This small molecule binds to this protein.
Small molecule (SMILES): [H]/N=C1\N[C@](CCC2CCCCC2)(C[C@H]2CCC[C@@H](NC(=O)c3ccncc3)C2)C(=O)N1C

Binding-site contacts:
Ligand atom C25 contacts residue THR252 of chain 1.A at 3.4 Å.
Ligand atom C23 contacts residue LYS128 of chain 1.A at 3.7 Å.
Ligand atom C30 contacts residue PHE129 of chain 1.A at 3.3 Å (hydrophobic).
Ligand atom N21 contacts residue GLY55 of chain 1.A at 3.9 Å.
Ligand atom C19 contacts residue VAL90 of chain 1.A at 3.6 Å (hydrophobic).
Ligand atom N32 contacts residue LYS128 of chain 1.A at 3.8 Å.
Ligand atom C28 contacts residue LYS128 of chain 1.A at 3.8 Å.
Ligand atom N21 contacts residue ASP249 of chain 1.A at 2.8 Å (salt-bridge).
Ligand atom C17 contacts residue ILE147 of chain 1.A at 3.9 Å (hydrophobic).
Ligand atom C30 contacts residue ILE131 of chain 1.A at 3.5 Å (hydrophobic).
Ligand atom C10 contacts residue SER56 of chain 1.A at 3.8 Å.
Ligand atom C30 contacts residue LYS128 of chain 1.A at 3.4 Å.
Ligand atom C9 contacts residue GLY55 of chain 1.A at 3.9 Å.
Ligand atom C13 contacts residue PHE129 of chain 1.A at 3.6 Å (hydrophobic).
Ligand atom C4 contacts residue ASP249 of chain 1.A at 3.8 Å.
Ligand atom C20 contacts residue VAL90 of chain 1.A at 4.0 Å (hydrophobic).
Ligand atom C15 contacts residue ASP53 of chain 1.A at 3.9 Å.
Ligand atom C2 contacts residue ASP53 of chain 1.A at 4.0 Å.
Ligand atom C13 contacts residue TRP136 of chain 1.A at 3.8 Å (hydrophobic).
Ligand atom C27 contacts residue LYS128 of chain 1.A at 3.3 Å.
Ligand atom N21 contacts residue GLY251 of chain 1.A at 3.6 Å.
Ligand atom C16 contacts residue GLY55 of chain 1.A at 3.4 Å.
Ligand atom C29 contacts residue LYS128 of chain 1.A at 3.8 Å.
Ligand atom N3 contacts residue ASP53 of chain 1.A at 2.8 Å (salt-bridge).
Ligand atom O6 contacts residue TYR92 of chain 1.A at 3.5 Å.
Ligand atom C11 contacts residue TYR92 of chain 1.A at 3.9 Å (hydrophobic).
Ligand atom C30 contacts residue PHE130 of chain 1.A at 3.7 Å (hydrophobic).
Ligand atom C9 contacts residue SER56 of chain 1.A at 4.0 Å.
Ligand atom C31 contacts residue ILE131 of chain 1.A at 3.9 Å (hydrophobic).
Ligand atom N21 contacts residue ASP53 of chain 1.A at 2.8 Å (salt-bridge).
Ligand atom N22 contacts residue PHE129 of chain 1.A at 3.1 Å (h-bond).
Ligand atom C17 contacts residue TYR219 of chain 1.A at 3.9 Å (hydrophobic).
Ligand atom C18 contacts residue ARG149 of chain 1.A at 3.5 Å.
Ligand atom N22 contacts residue LYS128 of chain 1.A at 3.8 Å.
Ligand atom C25 contacts residue ASP249 of chain 1.A at 3.5 Å.
Ligand atom C31 contacts residue LYS128 of chain 1.A at 3.6 Å.
Ligand atom C31 contacts residue PHE130 of chain 1.A at 3.3 Å (hydrophobic).
Ligand atom C19 contacts residue ARG149 of chain 1.A at 3.9 Å.
Ligand atom C4 contacts residue ASP53 of chain 1.A at 3.5 Å.
Ligand atom C12 contacts residue PHE129 of chain 1.A at 3.8 Å (hydrophobic).

Sequence of chain 1.A:
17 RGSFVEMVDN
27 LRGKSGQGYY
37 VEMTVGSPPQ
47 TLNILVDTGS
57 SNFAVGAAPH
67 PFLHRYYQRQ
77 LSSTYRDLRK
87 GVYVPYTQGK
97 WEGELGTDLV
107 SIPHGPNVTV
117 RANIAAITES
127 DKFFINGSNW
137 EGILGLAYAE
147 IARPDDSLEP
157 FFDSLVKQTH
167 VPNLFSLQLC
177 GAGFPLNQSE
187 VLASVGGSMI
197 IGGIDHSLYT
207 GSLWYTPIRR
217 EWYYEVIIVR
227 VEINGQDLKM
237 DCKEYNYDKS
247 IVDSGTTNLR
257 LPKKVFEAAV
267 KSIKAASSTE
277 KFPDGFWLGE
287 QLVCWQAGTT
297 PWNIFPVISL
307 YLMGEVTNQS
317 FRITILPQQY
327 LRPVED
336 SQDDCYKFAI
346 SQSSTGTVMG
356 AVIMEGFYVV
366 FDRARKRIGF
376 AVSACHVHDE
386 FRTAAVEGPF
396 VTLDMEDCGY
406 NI